The protein below binds the small molecule below.
Small molecule (SMILES): Nc1nc2[nH]c(CCCc3csc(C(=O)N[C@@H](CCC(=O)O)C(=O)O)c3)cc2c(=O)[nH]1

Binding-site contacts:
Ligand atom O28 contacts residue MET90 of chain 1.A at 3.7 Å.
Ligand atom O10 contacts residue ALA141 of chain 1.A at 3.7 Å.
Ligand atom O27 contacts residue ARG65 of chain 1.A at 2.6 Å (salt-bridge).
Ligand atom C20 contacts residue MET90 of chain 1.A at 3.6 Å (hydrophobic).
Ligand atom N3 contacts residue VAL144 of chain 1.A at 3.7 Å.
Ligand atom C26 contacts residue ARG91 of chain 1.A at 3.5 Å.
Ligand atom N11 contacts residue GLU142 of chain 1.A at 3.0 Å (salt-bridge).
Ligand atom N19 contacts residue MET90 of chain 1.A at 2.8 Å (h-bond).
Ligand atom N5 contacts residue ARG91 of chain 1.A at 3.0 Å (salt-bridge).
Ligand atom C4 contacts residue VAL144 of chain 1.A at 3.7 Å (hydrophobic).
Ligand atom S14 contacts residue SER119 of chain 1.A at 3.5 Å (h-bond).
Ligand atom C6 contacts residue ARG91 of chain 1.A at 3.7 Å.
Ligand atom N11 contacts residue LEU93 of chain 1.A at 3.0 Å (h-bond).
Ligand atom O28 contacts residue ARG65 of chain 1.A at 2.8 Å (salt-bridge).
Ligand atom O10 contacts residue VAL144 of chain 1.A at 3.6 Å.
Ligand atom C12 contacts residue ILE92 of chain 1.A at 3.6 Å (hydrophobic).
Ligand atom C21 contacts residue ARG91 of chain 1.A at 3.5 Å.
Ligand atom O27 contacts residue ARG91 of chain 1.A at 3.6 Å (salt-bridge).
Ligand atom C29 contacts residue PHE89 of chain 1.A at 3.1 Å (hydrophobic).
Ligand atom N3 contacts residue ALA141 of chain 1.A at 2.8 Å (h-bond).
Ligand atom C31 contacts residue GAR1 of chain 1.B at 3.6 Å.
Ligand atom C30 contacts residue PHE89 of chain 1.A at 3.1 Å (hydrophobic).
Ligand atom N11 contacts residue ALA141 of chain 1.A at 3.5 Å (h-bond).
Ligand atom C21 contacts residue MET90 of chain 1.A at 3.5 Å (hydrophobic).
Ligand atom S14 contacts residue GLY118 of chain 1.A at 3.6 Å.
Ligand atom C30 contacts residue ARG91 of chain 1.A at 3.6 Å.
Ligand atom N11 contacts residue VAL98 of chain 1.A at 3.6 Å.
Ligand atom O10 contacts residue HIS138 of chain 1.A at 3.6 Å.
Ligand atom O10 contacts residue ASP145 of chain 1.A at 3.1 Å (salt-bridge).
Ligand atom O28 contacts residue ARG91 of chain 1.A at 3.5 Å.
Ligand atom C26 contacts residue ARG65 of chain 1.A at 3.4 Å.
Ligand atom O28 contacts residue ILE92 of chain 1.A at 2.9 Å (h-bond).
Ligand atom C15 contacts residue GAR1 of chain 1.B at 3.7 Å.
Ligand atom N3 contacts residue GLU142 of chain 1.A at 3.7 Å.
Ligand atom C4 contacts residue ALA141 of chain 1.A at 3.7 Å (hydrophobic).
Ligand atom C12 contacts residue MET90 of chain 1.A at 3.4 Å (hydrophobic).
Ligand atom N3 contacts residue VAL140 of chain 1.A at 3.5 Å.
Ligand atom N1 contacts residue LEU93 of chain 1.A at 3.0 Å (h-bond).
Ligand atom C2 contacts residue ALA141 of chain 1.A at 3.6 Å (hydrophobic).
Ligand atom C4 contacts residue VAL140 of chain 1.A at 3.5 Å (hydrophobic).

Sequence of chain 1.A:
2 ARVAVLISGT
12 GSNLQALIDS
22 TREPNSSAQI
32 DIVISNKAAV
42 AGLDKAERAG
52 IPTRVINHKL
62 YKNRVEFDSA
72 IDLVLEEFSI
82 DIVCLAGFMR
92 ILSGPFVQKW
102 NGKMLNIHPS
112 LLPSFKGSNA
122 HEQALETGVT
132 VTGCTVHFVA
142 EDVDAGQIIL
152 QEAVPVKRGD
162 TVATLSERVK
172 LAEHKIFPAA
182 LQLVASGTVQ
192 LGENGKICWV